A protein and the small-molecule ligand that binds it are described below.
Small molecule (SMILES): CC(=O)N[C@@H]1[C@@H](O)[C@H](O)[C@@H](CO)O[C@H]1O

Sequence of chain 1.A:
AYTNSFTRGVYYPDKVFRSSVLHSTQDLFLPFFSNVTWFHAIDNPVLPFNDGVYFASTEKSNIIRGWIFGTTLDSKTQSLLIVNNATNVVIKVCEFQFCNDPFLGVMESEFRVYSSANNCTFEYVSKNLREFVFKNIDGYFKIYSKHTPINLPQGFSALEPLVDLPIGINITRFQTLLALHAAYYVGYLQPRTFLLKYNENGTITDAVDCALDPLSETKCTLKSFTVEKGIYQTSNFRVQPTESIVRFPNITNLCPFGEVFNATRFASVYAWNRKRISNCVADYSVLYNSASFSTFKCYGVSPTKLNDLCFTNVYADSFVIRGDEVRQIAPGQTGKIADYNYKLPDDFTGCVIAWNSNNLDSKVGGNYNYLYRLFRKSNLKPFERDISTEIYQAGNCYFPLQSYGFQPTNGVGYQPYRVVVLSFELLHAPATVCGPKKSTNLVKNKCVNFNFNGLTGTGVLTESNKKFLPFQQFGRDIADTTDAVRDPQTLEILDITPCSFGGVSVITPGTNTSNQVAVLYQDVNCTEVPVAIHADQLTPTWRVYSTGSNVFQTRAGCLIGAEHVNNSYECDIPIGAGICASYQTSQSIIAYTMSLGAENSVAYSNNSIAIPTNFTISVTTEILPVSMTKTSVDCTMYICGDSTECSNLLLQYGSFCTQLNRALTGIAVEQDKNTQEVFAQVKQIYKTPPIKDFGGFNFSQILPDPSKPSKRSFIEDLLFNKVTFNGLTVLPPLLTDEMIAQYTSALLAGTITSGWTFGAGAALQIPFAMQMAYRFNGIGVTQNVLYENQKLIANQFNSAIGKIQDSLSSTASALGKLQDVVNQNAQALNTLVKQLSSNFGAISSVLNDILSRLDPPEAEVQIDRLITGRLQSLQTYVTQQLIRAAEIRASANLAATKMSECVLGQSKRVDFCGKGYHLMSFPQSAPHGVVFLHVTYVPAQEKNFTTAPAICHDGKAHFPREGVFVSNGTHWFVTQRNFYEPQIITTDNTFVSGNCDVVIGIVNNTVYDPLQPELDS

Binding-site contacts:
Ligand atom C2 contacts residue ASN589 of chain 1.A at 2.6 Å.
Ligand atom O5 contacts residue ASN589 of chain 1.A at 2.4 Å (h-bond).
Ligand atom C5 contacts residue ASN589 of chain 1.A at 3.2 Å.
Ligand atom C4 contacts residue ASN589 of chain 1.A at 4.3 Å.
Ligand atom C6 contacts residue ASN589 of chain 1.A at 3.8 Å.
Ligand atom C3 contacts residue ASN589 of chain 1.A at 3.9 Å.
Ligand atom O7 contacts residue ASN589 of chain 1.A at 4.2 Å.
Ligand atom C7 contacts residue ASN589 of chain 1.A at 3.8 Å.
Ligand atom O6 contacts residue ASN589 of chain 1.A at 3.6 Å (h-bond).
Ligand atom N2 contacts residue ASN589 of chain 1.A at 3.0 Å (h-bond).
Ligand atom C1 contacts residue ASN589 of chain 1.A at 1.5 Å.